Binding-site contacts:
Ligand atom C6 contacts residue LEU661 of chain 1.B at 4.5 Å (hydrophobic).
Ligand atom C4 contacts residue ASN658 of chain 1.B at 4.2 Å.
Ligand atom O6 contacts residue ASN634 of chain 1.B at 4.1 Å.
Ligand atom O5 contacts residue LEU661 of chain 1.B at 3.9 Å.
Ligand atom C5 contacts residue ASN634 of chain 1.B at 4.3 Å.
Ligand atom C1 contacts residue ASN634 of chain 1.B at 3.6 Å.
Ligand atom C8 contacts residue ASN658 of chain 1.B at 4.0 Å.
Ligand atom O5 contacts residue ASN658 of chain 1.B at 2.3 Å (h-bond).
Ligand atom O6 contacts residue LEU661 of chain 1.B at 3.4 Å.
Ligand atom C2 contacts residue ASN634 of chain 1.B at 4.1 Å.
Ligand atom N2 contacts residue ASN658 of chain 1.B at 2.9 Å (h-bond).
Ligand atom C7 contacts residue ASN658 of chain 1.B at 3.4 Å.
Ligand atom O7 contacts residue ASN634 of chain 1.B at 4.4 Å.
Ligand atom C5 contacts residue ASN658 of chain 1.B at 3.6 Å.
Ligand atom O7 contacts residue ASN658 of chain 1.B at 3.5 Å (h-bond).
Ligand atom C2 contacts residue ASN658 of chain 1.B at 2.5 Å.
Ligand atom C6 contacts residue ASN634 of chain 1.B at 4.1 Å.
Ligand atom O6 contacts residue LEU638 of chain 1.B at 3.8 Å.
Ligand atom C4 contacts residue ASN634 of chain 1.B at 4.3 Å.
Ligand atom C3 contacts residue ASN658 of chain 1.B at 3.8 Å.
Ligand atom O5 contacts residue ASN634 of chain 1.B at 3.3 Å.
Ligand atom C1 contacts residue ASN658 of chain 1.B at 1.4 Å.

Sequence of chain 1.B:
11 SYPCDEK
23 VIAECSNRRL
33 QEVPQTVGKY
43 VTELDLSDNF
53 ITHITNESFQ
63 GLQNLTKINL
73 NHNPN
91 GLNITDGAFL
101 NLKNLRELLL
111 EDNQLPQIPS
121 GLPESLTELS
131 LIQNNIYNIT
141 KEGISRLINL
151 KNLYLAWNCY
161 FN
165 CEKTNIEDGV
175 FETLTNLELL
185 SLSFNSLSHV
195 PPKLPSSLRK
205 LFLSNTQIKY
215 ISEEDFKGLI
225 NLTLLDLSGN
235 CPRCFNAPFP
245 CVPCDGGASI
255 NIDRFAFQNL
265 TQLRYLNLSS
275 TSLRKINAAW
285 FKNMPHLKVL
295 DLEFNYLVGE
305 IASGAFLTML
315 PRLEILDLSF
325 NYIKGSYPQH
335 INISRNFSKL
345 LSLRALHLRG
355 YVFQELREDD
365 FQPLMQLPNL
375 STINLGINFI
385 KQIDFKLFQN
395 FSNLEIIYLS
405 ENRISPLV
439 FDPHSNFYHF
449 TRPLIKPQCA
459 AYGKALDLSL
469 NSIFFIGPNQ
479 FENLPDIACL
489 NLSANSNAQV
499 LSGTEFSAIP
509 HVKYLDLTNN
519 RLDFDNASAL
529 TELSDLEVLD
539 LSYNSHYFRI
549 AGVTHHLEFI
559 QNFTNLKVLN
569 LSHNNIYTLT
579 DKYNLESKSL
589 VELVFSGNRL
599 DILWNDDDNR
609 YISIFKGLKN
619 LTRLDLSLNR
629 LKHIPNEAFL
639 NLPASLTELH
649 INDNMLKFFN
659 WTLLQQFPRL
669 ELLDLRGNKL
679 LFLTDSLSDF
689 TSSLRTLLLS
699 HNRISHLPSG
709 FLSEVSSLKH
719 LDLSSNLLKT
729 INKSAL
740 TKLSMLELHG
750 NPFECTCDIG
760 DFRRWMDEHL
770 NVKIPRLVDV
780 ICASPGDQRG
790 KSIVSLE

This small molecule binds to this protein.
Small molecule (SMILES): CC(=O)N[C@@H]1[C@@H](O)[C@H](O)[C@@H](CO)O[C@H]1O